The small molecule below binds the protein below.
Small molecule (SMILES): O=c1[nH]cnc2nc[nH]c12

Binding-site contacts:
Ligand atom N9 contacts residue ALA113 of chain 1.A at 3.6 Å.
Ligand atom C6 contacts residue GLY115 of chain 1.A at 3.8 Å.
Ligand atom N9 contacts residue VAL214 of chain 1.A at 4.0 Å.
Ligand atom N1 contacts residue VAL214 of chain 1.A at 3.8 Å.
Ligand atom N7 contacts residue ALA114 of chain 1.A at 3.5 Å.
Ligand atom C2 contacts residue VAL214 of chain 1.A at 3.7 Å (hydrophobic).
Ligand atom O6 contacts residue LYS241 of chain 1.A at 3.2 Å.
Ligand atom C8 contacts residue ALA113 of chain 1.A at 4.0 Å (hydrophobic).
Ligand atom N3 contacts residue VAL214 of chain 1.A at 3.5 Å (h-bond).
Ligand atom N1 contacts residue GLU198 of chain 1.A at 2.6 Å (salt-bridge).
Ligand atom C5 contacts residue GLY115 of chain 1.A at 3.4 Å.
Ligand atom C5 contacts residue PHE197 of chain 1.A at 3.9 Å (hydrophobic).
Ligand atom N7 contacts residue THR239 of chain 1.A at 3.7 Å.
Ligand atom N3 contacts residue MET216 of chain 1.A at 4.2 Å.
Ligand atom C6 contacts residue PHE197 of chain 1.A at 3.9 Å (hydrophobic).
Ligand atom C8 contacts residue ALA114 of chain 1.A at 3.5 Å (hydrophobic).
Ligand atom C2 contacts residue GLY215 of chain 1.A at 4.2 Å.
Ligand atom N3 contacts residue GLY215 of chain 1.A at 3.6 Å.
Ligand atom C5 contacts residue ALA114 of chain 1.A at 4.0 Å (hydrophobic).
Ligand atom N1 contacts residue PHE197 of chain 1.A at 3.7 Å.
Ligand atom C4 contacts residue GLY115 of chain 1.A at 3.8 Å.
Ligand atom C6 contacts residue ASN240 of chain 1.A at 3.6 Å.
Ligand atom N7 contacts residue GLY115 of chain 1.A at 3.3 Å (h-bond).
Ligand atom O6 contacts residue GLY115 of chain 1.A at 3.7 Å.
Ligand atom C2 contacts residue GLU198 of chain 1.A at 3.3 Å.
Ligand atom N7 contacts residue ASN240 of chain 1.A at 2.9 Å (h-bond).
Ligand atom C8 contacts residue ASN240 of chain 1.A at 3.9 Å.
Ligand atom C8 contacts residue THR239 of chain 1.A at 3.6 Å.
Ligand atom C6 contacts residue GLU198 of chain 1.A at 3.6 Å.
Ligand atom C4 contacts residue PHE197 of chain 1.A at 4.0 Å (hydrophobic).
Ligand atom C5 contacts residue ASN240 of chain 1.A at 3.9 Å.
Ligand atom N3 contacts residue PHE197 of chain 1.A at 4.0 Å.
Ligand atom C8 contacts residue GLY115 of chain 1.A at 3.6 Å.
Ligand atom C5 contacts residue VAL214 of chain 1.A at 4.0 Å (hydrophobic).
Ligand atom N9 contacts residue GLY115 of chain 1.A at 4.0 Å.
Ligand atom O6 contacts residue GLU198 of chain 1.A at 3.7 Å.
Ligand atom C4 contacts residue VAL214 of chain 1.A at 3.5 Å (hydrophobic).
Ligand atom O6 contacts residue ASN240 of chain 1.A at 2.6 Å (h-bond).
Ligand atom N9 contacts residue ALA114 of chain 1.A at 3.6 Å.
Ligand atom C2 contacts residue PHE197 of chain 1.A at 3.9 Å (hydrophobic).

Sequence of chain 1.A:
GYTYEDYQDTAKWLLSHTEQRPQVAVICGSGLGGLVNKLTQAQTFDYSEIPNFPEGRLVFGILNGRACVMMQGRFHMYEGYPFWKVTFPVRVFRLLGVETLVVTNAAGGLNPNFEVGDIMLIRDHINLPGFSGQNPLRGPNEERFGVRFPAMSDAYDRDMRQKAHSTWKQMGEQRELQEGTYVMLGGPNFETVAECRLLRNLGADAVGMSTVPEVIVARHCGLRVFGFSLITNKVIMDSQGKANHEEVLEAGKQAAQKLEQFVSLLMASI